A protein and the small-molecule ligand that binds it are described below.
Small molecule (SMILES): CC(C)C[C@H](NC(=O)[C@H](CC1=c2ccccc2=NC1)NC(=O)[C@H](C)N)C(=O)N[C@@H](Cc1ccccc1)C(=O)N[C@@H](CCC(=O)O)C(=O)N[C@@H](C)C=O

Binding-site contacts:
Ligand atom N contacts residue VAL205 of chain 6.A at 3.2 Å (h-bond).
Ligand atom C contacts residue VAL205 of chain 6.A at 3.7 Å (hydrophobic).
Ligand atom CZ contacts residue SER38 of chain 6.A at 3.4 Å.
Ligand atom CE1 contacts residue ALA206 of chain 6.A at 3.9 Å (hydrophobic).
Ligand atom O contacts residue ALA206 of chain 6.A at 3.3 Å.
Ligand atom C contacts residue GLU44 of chain 1.A at 3.9 Å.
Ligand atom CZ2 contacts residue ASN74 of chain 1.A at 3.4 Å.
Ligand atom O contacts residue ASN207 of chain 6.A at 3.3 Å (h-bond).
Ligand atom CB contacts residue VAL205 of chain 6.A at 3.8 Å (hydrophobic).
Ligand atom CZ2 contacts residue ASN207 of chain 6.A at 3.9 Å.
Ligand atom CB contacts residue ASN49 of chain 1.A at 3.6 Å.
Ligand atom NE1 contacts residue ASN207 of chain 6.A at 3.6 Å.
Ligand atom CG contacts residue VAL40 of chain 1.A at 3.8 Å (hydrophobic).
Ligand atom CZ3 contacts residue LEU41 of chain 1.A at 3.9 Å (hydrophobic).
Ligand atom NE1 contacts residue ASN74 of chain 1.A at 3.0 Å (h-bond).
Ligand atom CE1 contacts residue SER38 of chain 6.A at 3.9 Å.
Ligand atom O contacts residue LYS204 of chain 6.A at 3.9 Å.
Ligand atom N contacts residue GLU44 of chain 1.A at 2.9 Å (salt-bridge).
Ligand atom CA contacts residue VAL205 of chain 6.A at 3.5 Å (hydrophobic).
Ligand atom O contacts residue VAL205 of chain 6.A at 3.0 Å (h-bond).
Ligand atom N contacts residue GLU44 of chain 1.A at 3.3 Å (salt-bridge).
Ligand atom OE1 contacts residue VAL205 of chain 6.A at 3.9 Å.
Ligand atom CE1 contacts residue ALA42 of chain 6.A at 3.8 Å (hydrophobic).
Ligand atom CD1 contacts residue ASN74 of chain 1.A at 3.9 Å.
Ligand atom CE2 contacts residue VAL40 of chain 1.A at 3.7 Å (hydrophobic).
Ligand atom CA contacts residue GLU44 of chain 1.A at 3.7 Å.
Ligand atom CD2 contacts residue LEU41 of chain 6.A at 3.5 Å (hydrophobic).
Ligand atom CD2 contacts residue GLU45 of chain 6.A at 3.5 Å.
Ligand atom CB contacts residue GLU44 of chain 1.A at 3.4 Å.
Ligand atom CD1 contacts residue ASN207 of chain 6.A at 3.6 Å.
Ligand atom CE3 contacts residue LEU41 of chain 1.A at 3.7 Å (hydrophobic).
Ligand atom CE2 contacts residue GLU45 of chain 6.A at 3.6 Å.
Ligand atom O contacts residue VAL205 of chain 6.A at 3.6 Å.
Ligand atom CH2 contacts residue ARG34 of chain 6.A at 3.5 Å.
Ligand atom O contacts residue ASN207 of chain 6.A at 2.9 Å (h-bond).
Ligand atom CZ2 contacts residue ARG34 of chain 6.A at 3.6 Å.
Ligand atom CE2 contacts residue ASN207 of chain 6.A at 3.6 Å.
Ligand atom CD2 contacts residue VAL40 of chain 1.A at 3.6 Å (hydrophobic).
Ligand atom CZ contacts residue ALA42 of chain 6.A at 3.5 Å (hydrophobic).
Ligand atom CH2 contacts residue ILE37 of chain 1.A at 3.7 Å (hydrophobic).

Sequence of chain 6.A:
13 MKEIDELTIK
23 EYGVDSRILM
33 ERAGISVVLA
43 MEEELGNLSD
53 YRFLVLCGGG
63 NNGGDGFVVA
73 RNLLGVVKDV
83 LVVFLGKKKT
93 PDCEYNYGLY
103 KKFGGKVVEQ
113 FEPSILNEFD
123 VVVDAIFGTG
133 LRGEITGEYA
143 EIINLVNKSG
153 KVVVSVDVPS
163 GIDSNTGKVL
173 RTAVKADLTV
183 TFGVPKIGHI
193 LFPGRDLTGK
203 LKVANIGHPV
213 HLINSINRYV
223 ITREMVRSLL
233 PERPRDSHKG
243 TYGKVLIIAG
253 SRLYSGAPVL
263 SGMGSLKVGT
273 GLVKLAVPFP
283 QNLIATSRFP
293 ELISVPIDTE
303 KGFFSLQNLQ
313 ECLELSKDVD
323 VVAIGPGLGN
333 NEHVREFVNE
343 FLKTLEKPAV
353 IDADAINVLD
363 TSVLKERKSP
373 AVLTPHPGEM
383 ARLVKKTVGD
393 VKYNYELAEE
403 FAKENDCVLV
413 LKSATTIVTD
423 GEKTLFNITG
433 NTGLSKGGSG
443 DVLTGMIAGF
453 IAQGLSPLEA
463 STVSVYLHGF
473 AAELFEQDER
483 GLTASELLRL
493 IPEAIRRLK

Sequence of chain 1.A:
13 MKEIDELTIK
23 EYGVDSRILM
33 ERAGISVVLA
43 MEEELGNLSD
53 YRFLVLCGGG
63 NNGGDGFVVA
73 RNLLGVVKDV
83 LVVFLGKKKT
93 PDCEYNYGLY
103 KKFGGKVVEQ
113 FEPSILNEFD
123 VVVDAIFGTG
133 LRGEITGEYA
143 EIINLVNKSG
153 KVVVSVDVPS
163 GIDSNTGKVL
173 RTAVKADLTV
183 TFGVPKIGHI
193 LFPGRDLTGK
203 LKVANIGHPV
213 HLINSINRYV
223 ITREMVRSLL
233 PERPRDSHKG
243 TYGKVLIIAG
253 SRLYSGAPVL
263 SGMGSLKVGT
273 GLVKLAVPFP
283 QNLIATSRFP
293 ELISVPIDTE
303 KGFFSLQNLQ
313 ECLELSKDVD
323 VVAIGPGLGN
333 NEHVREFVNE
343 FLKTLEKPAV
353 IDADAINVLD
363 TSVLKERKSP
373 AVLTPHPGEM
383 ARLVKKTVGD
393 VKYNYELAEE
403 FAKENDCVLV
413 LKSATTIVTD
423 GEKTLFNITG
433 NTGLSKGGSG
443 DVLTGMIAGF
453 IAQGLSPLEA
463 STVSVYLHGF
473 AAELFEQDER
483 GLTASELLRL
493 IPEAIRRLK